Binding-site contacts:
Ligand atom N2 contacts residue TYR247 of chain 1.C at 2.6 Å (h-bond).
Ligand atom N2 contacts residue MET267 of chain 1.C at 3.7 Å.
Ligand atom C6 contacts residue PRO266 of chain 1.C at 3.6 Å (hydrophobic).
Ligand atom C13 contacts residue SER231 of chain 1.C at 3.4 Å.
Ligand atom C3 contacts residue TYR247 of chain 1.C at 3.6 Å (hydrophobic).
Ligand atom C24 contacts residue PHE283 of chain 1.C at 3.4 Å (hydrophobic).
Ligand atom C1 contacts residue GLU275 of chain 1.C at 3.9 Å.
Ligand atom C22 contacts residue PHE283 of chain 1.C at 3.8 Å (hydrophobic).
Ligand atom C16 contacts residue PHE283 of chain 1.C at 3.7 Å (hydrophobic).
Ligand atom N21 contacts residue GLN280 of chain 1.C at 3.1 Å (h-bond).
Ligand atom C23 contacts residue GLN280 of chain 1.C at 3.6 Å.
Ligand atom N18 contacts residue PHE283 of chain 1.C at 3.4 Å.
Ligand atom N7 contacts residue TYR247 of chain 1.C at 3.8 Å.
Ligand atom C6 contacts residue GLU275 of chain 1.C at 3.6 Å.
Ligand atom C8 contacts residue MET267 of chain 1.C at 3.7 Å (hydrophobic).
Ligand atom C11 contacts residue TYR247 of chain 1.C at 3.1 Å (hydrophobic).
Ligand atom C3 contacts residue MET267 of chain 1.C at 3.5 Å (hydrophobic).
Ligand atom C19 contacts residue PHE283 of chain 1.C at 3.6 Å (hydrophobic).
Ligand atom C23 contacts residue PHE250 of chain 1.C at 3.8 Å (hydrophobic).
Ligand atom N7 contacts residue GLY279 of chain 1.C at 3.4 Å.
Ligand atom C12 contacts residue ILE246 of chain 1.C at 3.3 Å (hydrophobic).
Ligand atom C1 contacts residue MET267 of chain 1.C at 3.7 Å (hydrophobic).
Ligand atom C9 contacts residue GLY279 of chain 1.C at 3.6 Å.
Ligand atom C11 contacts residue MET267 of chain 1.C at 3.8 Å (hydrophobic).
Ligand atom C12 contacts residue SER231 of chain 1.C at 3.1 Å.
Ligand atom C14 contacts residue LEU229 of chain 1.C at 3.8 Å (hydrophobic).
Ligand atom C15 contacts residue ILE246 of chain 1.C at 3.5 Å (hydrophobic).
Ligand atom C13 contacts residue ILE246 of chain 1.C at 3.6 Å (hydrophobic).
Ligand atom C17 contacts residue PHE283 of chain 1.C at 3.6 Å (hydrophobic).
Ligand atom N7 contacts residue MET267 of chain 1.C at 3.7 Å.
Ligand atom C15 contacts residue GLN280 of chain 1.C at 3.7 Å.
Ligand atom C5 contacts residue PRO266 of chain 1.C at 3.7 Å (hydrophobic).
Ligand atom C12 contacts residue VAL232 of chain 1.C at 3.5 Å (hydrophobic).
Ligand atom C3 contacts residue GLY279 of chain 1.C at 3.5 Å.
Ligand atom C1 contacts residue TYR247 of chain 1.C at 3.3 Å (hydrophobic).
Ligand atom C10 contacts residue GLY279 of chain 1.C at 3.8 Å.
Ligand atom C4 contacts residue GLY279 of chain 1.C at 3.8 Å.
Ligand atom C4 contacts residue MET267 of chain 1.C at 3.9 Å (hydrophobic).
Ligand atom C6 contacts residue LYS272 of chain 1.C at 3.8 Å.
Ligand atom C1 contacts residue VAL276 of chain 1.C at 3.7 Å (hydrophobic).

Sequence of chain 1.C:
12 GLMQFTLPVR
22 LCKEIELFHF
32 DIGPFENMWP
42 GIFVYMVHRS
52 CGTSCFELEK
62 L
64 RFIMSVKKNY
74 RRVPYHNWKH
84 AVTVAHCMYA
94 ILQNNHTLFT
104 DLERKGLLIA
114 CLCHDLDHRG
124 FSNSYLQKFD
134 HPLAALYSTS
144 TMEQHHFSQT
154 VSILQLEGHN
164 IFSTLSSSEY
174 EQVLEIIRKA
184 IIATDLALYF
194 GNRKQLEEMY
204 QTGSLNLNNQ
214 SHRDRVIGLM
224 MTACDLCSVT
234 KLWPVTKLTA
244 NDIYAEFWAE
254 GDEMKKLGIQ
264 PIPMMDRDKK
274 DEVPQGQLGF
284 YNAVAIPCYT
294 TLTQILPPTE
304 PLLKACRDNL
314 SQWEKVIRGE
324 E

A small-molecule ligand and the protein it binds are described below.
Small molecule (SMILES): Cc1nc2ccccc2nc1CC[C@H]1CCN(c2ccccn2)C1